Binding-site contacts:
Ligand atom O5 contacts residue ASN58 of chain 1.A at 2.4 Å (h-bond).
Ligand atom C8 contacts residue GLU57 of chain 1.A at 3.8 Å.
Ligand atom C4 contacts residue ASN58 of chain 1.A at 4.2 Å.
Ligand atom O7 contacts residue ASN58 of chain 1.A at 4.3 Å.
Ligand atom N2 contacts residue GLU57 of chain 1.A at 4.3 Å.
Ligand atom C7 contacts residue ASN58 of chain 1.A at 3.8 Å.
Ligand atom C3 contacts residue ASN58 of chain 1.A at 3.8 Å.
Ligand atom N2 contacts residue ASN58 of chain 1.A at 2.9 Å (h-bond).
Ligand atom C5 contacts residue ASN58 of chain 1.A at 3.7 Å.
Ligand atom C2 contacts residue ASN58 of chain 1.A at 2.5 Å.
Ligand atom C1 contacts residue ASN58 of chain 1.A at 1.4 Å.

Sequence of chain 1.A:
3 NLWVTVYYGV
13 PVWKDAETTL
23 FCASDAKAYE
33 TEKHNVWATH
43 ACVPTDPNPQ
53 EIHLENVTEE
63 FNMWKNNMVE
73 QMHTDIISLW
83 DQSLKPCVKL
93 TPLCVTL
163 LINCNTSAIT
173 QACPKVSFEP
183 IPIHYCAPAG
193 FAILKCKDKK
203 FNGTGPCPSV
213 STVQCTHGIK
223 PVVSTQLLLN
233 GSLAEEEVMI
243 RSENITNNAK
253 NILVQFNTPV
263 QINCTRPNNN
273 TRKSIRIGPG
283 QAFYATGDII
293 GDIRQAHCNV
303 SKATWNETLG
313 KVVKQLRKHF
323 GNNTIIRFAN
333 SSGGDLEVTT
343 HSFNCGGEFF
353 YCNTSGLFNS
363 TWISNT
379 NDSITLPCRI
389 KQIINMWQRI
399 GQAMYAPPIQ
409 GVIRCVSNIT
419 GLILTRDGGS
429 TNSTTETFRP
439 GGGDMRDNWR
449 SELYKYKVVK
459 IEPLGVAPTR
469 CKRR

The protein below binds the small molecule below.
Small molecule (SMILES): CC(=O)N[C@@H]1[C@@H](O)[C@H](O)[C@@H](CO)O[C@H]1O